Binding-site contacts:
Ligand atom CD contacts residue A2G1 of chain 1.TA at 3.5 Å.
Ligand atom OG1 contacts residue A2G1 of chain 1.SA at 1.4 Å.
Ligand atom CB contacts residue A2G1 of chain 1.SA at 2.3 Å.
Ligand atom C contacts residue A2G1 of chain 1.TA at 3.6 Å.
Ligand atom CB contacts residue GLN44 of chain 1.C at 3.4 Å.
Ligand atom CA contacts residue A2G1 of chain 1.SA at 3.4 Å.
Ligand atom O contacts residue GLN44 of chain 1.C at 3.3 Å.
Ligand atom CA contacts residue A2G1 of chain 1.TA at 3.6 Å.
Ligand atom OG1 contacts residue A2G1 of chain 1.TA at 1.5 Å.
Ligand atom CG2 contacts residue GLU99 of chain 1.C at 3.8 Å.
Ligand atom O contacts residue A2G1 of chain 1.TA at 3.3 Å.
Ligand atom CG2 contacts residue TRP170 of chain 1.C at 3.8 Å (hydrophobic).
Ligand atom O contacts residue A2G1 of chain 1.TA at 3.6 Å (h-bond).
Ligand atom CG2 contacts residue A2G1 of chain 1.RA at 3.1 Å.
Ligand atom CG2 contacts residue A2G1 of chain 1.SA at 3.5 Å.
Ligand atom OG1 contacts residue GLU99 of chain 1.C at 3.7 Å.
Ligand atom CB contacts residue TYR10 of chain 1.C at 3.3 Å (hydrophobic).
Ligand atom O contacts residue TRP170 of chain 1.C at 3.6 Å.
Ligand atom CA contacts residue A2G1 of chain 1.RA at 3.7 Å.
Ligand atom N contacts residue A2G1 of chain 1.RA at 3.8 Å.
Ligand atom O contacts residue PHE166 of chain 1.C at 3.5 Å.
Ligand atom OG1 contacts residue TYR51 of chain 1.C at 3.5 Å (h-bond).
Ligand atom C contacts residue A2G1 of chain 1.SA at 3.4 Å.
Ligand atom N contacts residue A2G1 of chain 1.SA at 3.6 Å.
Ligand atom CA contacts residue GLU99 of chain 1.C at 3.6 Å.
Ligand atom CG2 contacts residue A2G1 of chain 1.TA at 3.5 Å.
Ligand atom O contacts residue TYR51 of chain 1.C at 2.6 Å (h-bond).
Ligand atom N contacts residue GLU99 of chain 1.C at 3.2 Å (salt-bridge).
Ligand atom CG contacts residue GLN44 of chain 1.C at 3.6 Å.
Ligand atom O contacts residue A2G1 of chain 1.SA at 3.5 Å (h-bond).
Ligand atom CG2 contacts residue TYR51 of chain 1.C at 3.3 Å (hydrophobic).
Ligand atom CD contacts residue TYR10 of chain 1.C at 3.3 Å (hydrophobic).
Ligand atom CB contacts residue GLU99 of chain 1.C at 3.5 Å.
Ligand atom OG1 contacts residue A2G1 of chain 1.RA at 1.4 Å.
Ligand atom CB contacts residue A2G1 of chain 1.TA at 2.5 Å.
Ligand atom CG contacts residue TYR10 of chain 1.C at 3.6 Å (hydrophobic).
Ligand atom C contacts residue TYR51 of chain 1.C at 3.7 Å (hydrophobic).
Ligand atom O contacts residue GLU99 of chain 1.C at 3.6 Å.
Ligand atom CB contacts residue A2G1 of chain 1.RA at 2.4 Å.
Ligand atom CB contacts residue TYR51 of chain 1.C at 3.5 Å (hydrophobic).

Sequence of chain 1.C:
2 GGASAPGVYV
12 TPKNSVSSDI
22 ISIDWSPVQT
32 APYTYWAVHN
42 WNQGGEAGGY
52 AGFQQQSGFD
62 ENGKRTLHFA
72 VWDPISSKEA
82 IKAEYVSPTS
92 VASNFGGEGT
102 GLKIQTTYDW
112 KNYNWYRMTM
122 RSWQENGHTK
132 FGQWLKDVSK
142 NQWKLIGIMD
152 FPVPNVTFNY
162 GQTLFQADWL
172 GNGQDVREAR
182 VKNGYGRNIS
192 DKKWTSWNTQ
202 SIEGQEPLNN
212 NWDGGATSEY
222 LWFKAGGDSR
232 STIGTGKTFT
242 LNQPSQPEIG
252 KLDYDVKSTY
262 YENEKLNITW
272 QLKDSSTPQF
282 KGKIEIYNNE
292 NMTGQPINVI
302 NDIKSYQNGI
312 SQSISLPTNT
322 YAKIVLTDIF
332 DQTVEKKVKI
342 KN

This protein binds this small molecule.
Small molecule (SMILES): C[C@H](N)C(=O)N[C@@H](C)C(=O)N[C@H](C(=O)N[C@H](C(=O)N[C@H](C(=O)N[C@H](C(=O)N1CCC[C@H]1C(=O)N[C@@H](C)C(=O)N1CCC[C@H]1C(=O)N[C@@H](C)C(=O)N[C@@H](CCCCN)C(N)=O)[C@@H](C)O)[C@@H](C)O)[C@@H](C)O)[C@@H](C)O